This small molecule binds to this protein.
Small molecule (SMILES): C[C@H](N)C(=O)NCC(=O)N[C@@H](CCCNC(N)=[NH2+])C(=O)N[C@@H](Cc1ccccc1)C(=O)N[C@@H](C)C=O

Binding-site contacts:
Ligand atom CE2 contacts residue ALA196 of chain 1.A at 3.8 Å (hydrophobic).
Ligand atom CE1 contacts residue ARG61 of chain 1.A at 3.7 Å.
Ligand atom NE contacts residue PHE169 of chain 1.A at 3.8 Å.
Ligand atom CB contacts residue THR118 of chain 1.A at 3.5 Å.
Ligand atom CB contacts residue GLY119 of chain 1.A at 3.9 Å.
Ligand atom CA contacts residue AMP1 of chain 1.G at 2.8 Å.
Ligand atom CD1 contacts residue AMP1 of chain 1.G at 3.0 Å.
Ligand atom CB contacts residue AMP1 of chain 1.G at 3.8 Å.
Ligand atom NH2 contacts residue GLY119 of chain 1.A at 3.8 Å.
Ligand atom O contacts residue SER29 of chain 1.A at 3.2 Å (h-bond).
Ligand atom C contacts residue AMP1 of chain 1.G at 3.9 Å.
Ligand atom O contacts residue MET143 of chain 1.A at 3.1 Å (h-bond).
Ligand atom NH1 contacts residue ALA142 of chain 1.A at 3.5 Å.
Ligand atom O contacts residue GLY119 of chain 1.A at 3.1 Å (h-bond).
Ligand atom CG contacts residue PHE151 of chain 1.A at 3.6 Å (hydrophobic).
Ligand atom CD2 contacts residue MET143 of chain 1.A at 3.7 Å (hydrophobic).
Ligand atom NH2 contacts residue LEU124 of chain 1.A at 3.4 Å.
Ligand atom CB contacts residue ASN170 of chain 1.A at 3.4 Å.
Ligand atom N contacts residue MET143 of chain 1.A at 2.9 Å (h-bond).
Ligand atom CZ contacts residue MET143 of chain 1.A at 3.9 Å (hydrophobic).
Ligand atom CA contacts residue MET143 of chain 1.A at 3.3 Å (hydrophobic).
Ligand atom CZ contacts residue ARG61 of chain 1.A at 3.5 Å.
Ligand atom N contacts residue ASN170 of chain 1.A at 3.3 Å (h-bond).
Ligand atom NH2 contacts residue ASP120 of chain 1.A at 3.7 Å.
Ligand atom N contacts residue AMP1 of chain 1.G at 3.0 Å (h-bond).
Ligand atom CB contacts residue GLY119 of chain 1.A at 3.6 Å.
Ligand atom CB contacts residue PHE169 of chain 1.A at 3.7 Å (hydrophobic).
Ligand atom CE2 contacts residue MET143 of chain 1.A at 3.5 Å (hydrophobic).
Ligand atom C contacts residue MET143 of chain 1.A at 3.6 Å (hydrophobic).
Ligand atom O contacts residue LEU30 of chain 1.A at 3.1 Å (h-bond).
Ligand atom CB contacts residue ALA142 of chain 1.A at 3.5 Å (hydrophobic).
Ligand atom CB contacts residue ALA173 of chain 1.A at 3.9 Å (hydrophobic).
Ligand atom O contacts residue AMP1 of chain 1.G at 2.3 Å (h-bond).
Ligand atom NH1 contacts residue GLY119 of chain 1.A at 3.7 Å.
Ligand atom CE1 contacts residue AMP1 of chain 1.G at 2.9 Å.
Ligand atom NE contacts residue ASP121 of chain 1.A at 3.8 Å.
Ligand atom CB contacts residue CYS117 of chain 1.A at 2.9 Å (hydrophobic).
Ligand atom CZ contacts residue ASP121 of chain 1.A at 3.7 Å.
Ligand atom NH2 contacts residue ASP121 of chain 1.A at 2.8 Å (salt-bridge).
Ligand atom C contacts residue AMP1 of chain 1.G at 1.6 Å.

Sequence of chain 1.A:
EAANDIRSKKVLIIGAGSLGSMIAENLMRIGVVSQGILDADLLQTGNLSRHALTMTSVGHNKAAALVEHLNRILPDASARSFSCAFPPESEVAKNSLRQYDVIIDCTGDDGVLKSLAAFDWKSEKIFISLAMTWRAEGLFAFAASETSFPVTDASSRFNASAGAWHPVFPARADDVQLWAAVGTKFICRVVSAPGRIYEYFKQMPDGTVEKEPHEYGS